This protein binds this small molecule.
Small molecule (SMILES): CC(=O)N[C@H]1CO[C@H](CO[C@@H]2O[C@@H](C)[C@@H](O)[C@@H](O)[C@@H]2O)[C@@H](O)[C@@H]1O

Binding-site contacts:
Ligand atom C1 contacts residue ASN67 of chain 2.A at 1.5 Å.
Ligand atom O6 contacts residue SER66 of chain 2.A at 4.1 Å.
Ligand atom C4 contacts residue ASP68 of chain 1.B at 4.1 Å.
Ligand atom C1 contacts residue SER66 of chain 2.A at 4.4 Å.
Ligand atom C7 contacts residue ASN67 of chain 2.A at 3.3 Å.
Ligand atom O3 contacts residue GLN67 of chain 1.B at 2.6 Å (h-bond).
Ligand atom N2 contacts residue ASN67 of chain 2.A at 3.1 Å (h-bond).
Ligand atom O5 contacts residue ASN67 of chain 2.A at 2.4 Å (h-bond).
Ligand atom C8 contacts residue ASN67 of chain 2.A at 3.4 Å.
Ligand atom O4 contacts residue ASP68 of chain 1.B at 3.7 Å.
Ligand atom O6 contacts residue LYS64 of chain 2.A at 4.4 Å.
Ligand atom N2 contacts residue GLN67 of chain 1.B at 4.4 Å.
Ligand atom C3 contacts residue GLN67 of chain 1.B at 3.1 Å.
Ligand atom C1 contacts residue SER66 of chain 2.A at 4.5 Å.
Ligand atom O3 contacts residue ASN67 of chain 2.A at 3.7 Å.
Ligand atom O7 contacts residue ASN67 of chain 2.A at 4.1 Å.
Ligand atom C8 contacts residue GLN67 of chain 1.B at 3.8 Å.
Ligand atom C3 contacts residue ASP68 of chain 1.B at 4.3 Å.
Ligand atom C2 contacts residue GLN67 of chain 1.B at 3.5 Å.
Ligand atom O5 contacts residue SER66 of chain 2.A at 4.1 Å.
Ligand atom C4 contacts residue ASN67 of chain 2.A at 4.3 Å.
Ligand atom C5 contacts residue ASN67 of chain 2.A at 3.7 Å.
Ligand atom C2 contacts residue ASN67 of chain 2.A at 2.6 Å.
Ligand atom C3 contacts residue ASN67 of chain 2.A at 3.6 Å.

Sequence of chain 2.A:
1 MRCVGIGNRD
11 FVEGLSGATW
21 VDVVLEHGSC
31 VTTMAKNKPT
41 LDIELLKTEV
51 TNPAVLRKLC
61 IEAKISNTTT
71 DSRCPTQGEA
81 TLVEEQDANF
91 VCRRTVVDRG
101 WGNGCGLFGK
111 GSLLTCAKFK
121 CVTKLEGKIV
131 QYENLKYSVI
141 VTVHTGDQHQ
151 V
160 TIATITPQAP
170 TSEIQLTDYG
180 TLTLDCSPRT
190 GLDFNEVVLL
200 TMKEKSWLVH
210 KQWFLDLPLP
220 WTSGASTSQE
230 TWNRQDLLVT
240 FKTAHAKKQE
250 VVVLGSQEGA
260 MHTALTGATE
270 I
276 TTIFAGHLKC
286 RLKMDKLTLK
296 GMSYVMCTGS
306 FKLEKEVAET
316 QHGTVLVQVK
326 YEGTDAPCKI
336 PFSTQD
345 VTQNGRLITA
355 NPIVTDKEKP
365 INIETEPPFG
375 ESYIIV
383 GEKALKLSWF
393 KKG

Sequence of chain 1.B:
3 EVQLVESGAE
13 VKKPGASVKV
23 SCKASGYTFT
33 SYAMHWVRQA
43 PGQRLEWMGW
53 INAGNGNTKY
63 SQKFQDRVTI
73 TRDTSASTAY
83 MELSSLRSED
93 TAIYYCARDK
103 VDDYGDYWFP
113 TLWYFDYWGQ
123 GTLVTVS